The protein below binds the small molecule below.
Small molecule (SMILES): Nc1nc(=O)n([C@@H]2CS[C@H](COP(=O)(O)O)O2)cc1F

Binding-site contacts:
Ligand atom O2A contacts residue ASP110 of chain 1.A at 3.7 Å.
Ligand atom N4 contacts residue ARG72 of chain 1.A at 4.5 Å.
Ligand atom C1' contacts residue ARG72 of chain 1.A at 3.8 Å.
Ligand atom O5' contacts residue ARG72 of chain 1.A at 4.2 Å.
Ligand atom O2 contacts residue ARG72 of chain 1.A at 4.1 Å.
Ligand atom N4 contacts residue GLN151 of chain 1.A at 3.4 Å (h-bond).
Ligand atom C5 contacts residue GLN151 of chain 1.A at 4.3 Å.
Ligand atom F5 contacts residue GLN151 of chain 1.A at 4.3 Å.
Ligand atom C5 contacts residue ARG72 of chain 1.A at 4.1 Å.
Ligand atom C4 contacts residue GLN151 of chain 1.A at 3.9 Å.
Ligand atom C2 contacts residue ARG72 of chain 1.A at 3.8 Å.
Ligand atom C2' contacts residue ARG72 of chain 1.A at 3.2 Å.
Ligand atom C4 contacts residue ARG72 of chain 1.A at 3.9 Å.
Ligand atom O2A contacts residue ASP185 of chain 1.A at 3.7 Å.
Ligand atom N3 contacts residue ARG72 of chain 1.A at 3.8 Å.
Ligand atom O4' contacts residue ARG72 of chain 1.A at 4.0 Å.
Ligand atom PA contacts residue ASP185 of chain 1.A at 3.8 Å.
Ligand atom N1 contacts residue ARG72 of chain 1.A at 3.6 Å (salt-bridge).
Ligand atom C6 contacts residue ARG72 of chain 1.A at 3.6 Å.
Ligand atom O3A contacts residue ASP185 of chain 1.A at 3.0 Å (salt-bridge).
Ligand atom S3' contacts residue ARG72 of chain 1.A at 4.3 Å.

Sequence of chain 1.A:
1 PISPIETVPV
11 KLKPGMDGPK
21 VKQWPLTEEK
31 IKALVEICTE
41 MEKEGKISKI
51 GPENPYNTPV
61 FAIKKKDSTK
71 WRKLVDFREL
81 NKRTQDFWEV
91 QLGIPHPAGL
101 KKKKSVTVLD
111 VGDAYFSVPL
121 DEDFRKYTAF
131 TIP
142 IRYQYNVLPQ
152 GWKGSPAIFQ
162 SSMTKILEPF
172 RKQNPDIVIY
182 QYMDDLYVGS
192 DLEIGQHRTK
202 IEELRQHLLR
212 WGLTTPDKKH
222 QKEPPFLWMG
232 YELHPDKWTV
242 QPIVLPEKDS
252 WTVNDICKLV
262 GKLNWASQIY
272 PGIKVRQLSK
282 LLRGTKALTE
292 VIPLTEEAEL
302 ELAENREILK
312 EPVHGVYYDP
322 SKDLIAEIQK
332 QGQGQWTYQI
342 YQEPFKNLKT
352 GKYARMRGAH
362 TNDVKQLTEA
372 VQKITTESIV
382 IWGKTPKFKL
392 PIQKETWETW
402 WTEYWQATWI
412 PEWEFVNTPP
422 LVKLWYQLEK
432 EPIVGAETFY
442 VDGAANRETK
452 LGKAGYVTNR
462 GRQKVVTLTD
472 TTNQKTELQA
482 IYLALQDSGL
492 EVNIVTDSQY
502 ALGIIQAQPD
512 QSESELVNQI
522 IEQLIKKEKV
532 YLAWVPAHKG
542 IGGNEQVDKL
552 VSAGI